Sequence of chain 1.A:
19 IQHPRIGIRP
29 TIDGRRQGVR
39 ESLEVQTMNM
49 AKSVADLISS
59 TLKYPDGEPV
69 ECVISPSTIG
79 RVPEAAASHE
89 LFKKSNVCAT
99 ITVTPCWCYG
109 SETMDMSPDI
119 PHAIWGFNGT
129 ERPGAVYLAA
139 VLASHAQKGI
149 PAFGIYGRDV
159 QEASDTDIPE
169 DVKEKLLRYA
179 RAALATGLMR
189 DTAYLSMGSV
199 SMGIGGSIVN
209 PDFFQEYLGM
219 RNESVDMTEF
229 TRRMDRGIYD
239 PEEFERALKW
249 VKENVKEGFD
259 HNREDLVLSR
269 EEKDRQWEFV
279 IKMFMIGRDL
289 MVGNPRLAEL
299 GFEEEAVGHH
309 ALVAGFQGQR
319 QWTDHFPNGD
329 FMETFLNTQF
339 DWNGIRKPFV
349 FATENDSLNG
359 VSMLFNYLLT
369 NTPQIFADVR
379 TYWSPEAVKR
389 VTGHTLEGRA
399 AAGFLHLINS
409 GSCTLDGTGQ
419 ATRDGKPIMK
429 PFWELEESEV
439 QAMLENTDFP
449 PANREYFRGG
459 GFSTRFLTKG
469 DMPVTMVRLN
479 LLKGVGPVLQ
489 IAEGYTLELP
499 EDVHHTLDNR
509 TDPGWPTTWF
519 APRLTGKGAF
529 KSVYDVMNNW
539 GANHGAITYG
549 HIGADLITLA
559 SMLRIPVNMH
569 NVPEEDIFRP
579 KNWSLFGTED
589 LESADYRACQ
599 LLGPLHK

Binding-site contacts:
Ligand atom C1 contacts residue VAL134 of chain 1.A at 4.0 Å (hydrophobic).
Ligand atom O1 contacts residue HIS542 of chain 3.A at 2.7 Å (h-bond).
Ligand atom O5 contacts residue MET200 of chain 3.A at 3.6 Å.
Ligand atom O5 contacts residue GLN317 of chain 3.A at 2.8 Å (h-bond).
Ligand atom C6 contacts residue TRP513 of chain 3.A at 4.0 Å (hydrophobic).
Ligand atom C1 contacts residue HIS542 of chain 3.A at 4.1 Å.
Ligand atom O2 contacts residue SER408 of chain 3.A at 3.2 Å (h-bond).
Ligand atom C2 contacts residue SER408 of chain 3.A at 4.0 Å.
Ligand atom C1 contacts residue MN1 of chain 3.C at 3.1 Å.
Ligand atom O5 contacts residue TRP105 of chain 1.A at 3.4 Å.
Ligand atom C1 contacts residue GLU352 of chain 3.A at 3.4 Å.
Ligand atom O3 contacts residue VAL134 of chain 1.A at 3.9 Å.
Ligand atom O1 contacts residue ASN541 of chain 3.A at 2.8 Å (h-bond).
Ligand atom C6 contacts residue TYR454 of chain 3.A at 3.5 Å (hydrophobic).
Ligand atom C1 contacts residue ILE202 of chain 3.A at 4.2 Å (hydrophobic).
Ligand atom O4 contacts residue GLN317 of chain 3.A at 3.0 Å (h-bond).
Ligand atom C5 contacts residue ARG33 of chain 1.A at 3.8 Å.
Ligand atom O4 contacts residue SER408 of chain 3.A at 3.2 Å (h-bond).
Ligand atom O1 contacts residue MN1 of chain 3.C at 2.0 Å.
Ligand atom O5 contacts residue ARG33 of chain 1.A at 3.1 Å (salt-bridge).
Ligand atom C2 contacts residue GLU352 of chain 3.A at 3.2 Å.
Ligand atom C2 contacts residue MET200 of chain 3.A at 4.1 Å (hydrophobic).
Ligand atom C1 contacts residue ASN541 of chain 3.A at 3.5 Å.
Ligand atom C1 contacts residue TRP105 of chain 1.A at 3.6 Å (hydrophobic).
Ligand atom O4 contacts residue MET200 of chain 3.A at 4.0 Å.
Ligand atom C5 contacts residue GLN317 of chain 3.A at 4.0 Å.
Ligand atom C1 contacts residue ASP376 of chain 3.A at 3.3 Å.
Ligand atom O1 contacts residue ASP376 of chain 3.A at 2.5 Å (salt-bridge).
Ligand atom C4 contacts residue SER408 of chain 3.A at 3.8 Å.
Ligand atom C5 contacts residue TRP105 of chain 1.A at 3.8 Å (hydrophobic).
Ligand atom O3 contacts residue PRO131 of chain 1.A at 3.7 Å.
Ligand atom C2 contacts residue MN1 of chain 3.C at 3.1 Å.
Ligand atom O1 contacts residue GLU352 of chain 3.A at 2.9 Å (salt-bridge).
Ligand atom O2 contacts residue GLU352 of chain 3.A at 3.5 Å (salt-bridge).
Ligand atom C2 contacts residue ASP376 of chain 3.A at 3.8 Å.
Ligand atom O4 contacts residue GLU352 of chain 3.A at 3.3 Å (salt-bridge).
Ligand atom C3 contacts residue TRP105 of chain 1.A at 3.7 Å (hydrophobic).
Ligand atom O3 contacts residue TRP105 of chain 1.A at 3.6 Å.
Ligand atom O2 contacts residue MN1 of chain 3.C at 2.3 Å.
Ligand atom O2 contacts residue ASP376 of chain 3.A at 3.0 Å (salt-bridge).

Sequence of chain 3.A:
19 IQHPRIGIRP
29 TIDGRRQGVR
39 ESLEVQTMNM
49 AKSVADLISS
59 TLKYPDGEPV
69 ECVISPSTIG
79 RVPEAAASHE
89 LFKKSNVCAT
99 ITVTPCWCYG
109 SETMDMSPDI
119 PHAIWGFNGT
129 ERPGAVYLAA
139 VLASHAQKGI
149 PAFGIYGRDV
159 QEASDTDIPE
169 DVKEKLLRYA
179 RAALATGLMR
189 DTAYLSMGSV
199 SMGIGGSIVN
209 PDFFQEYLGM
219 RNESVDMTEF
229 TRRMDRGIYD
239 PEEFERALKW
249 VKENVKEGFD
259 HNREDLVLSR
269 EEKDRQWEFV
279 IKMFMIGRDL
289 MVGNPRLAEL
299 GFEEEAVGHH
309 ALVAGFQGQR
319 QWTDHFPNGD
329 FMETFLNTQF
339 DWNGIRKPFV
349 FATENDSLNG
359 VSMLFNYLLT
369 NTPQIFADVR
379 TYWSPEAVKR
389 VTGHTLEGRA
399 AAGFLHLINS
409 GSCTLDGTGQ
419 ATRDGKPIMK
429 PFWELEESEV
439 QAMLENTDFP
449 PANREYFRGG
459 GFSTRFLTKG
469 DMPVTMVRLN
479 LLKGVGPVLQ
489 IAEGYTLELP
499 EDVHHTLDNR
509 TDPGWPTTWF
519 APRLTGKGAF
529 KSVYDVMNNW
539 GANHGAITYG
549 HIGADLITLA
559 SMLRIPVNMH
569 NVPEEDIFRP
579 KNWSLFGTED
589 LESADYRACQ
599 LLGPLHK

A protein and the small-molecule ligand that binds it are described below.
Small molecule (SMILES): C[C@H](O)[C@@H](O)[C@@H](O)[C@H](O)CO